Sequence of chain 1.B:
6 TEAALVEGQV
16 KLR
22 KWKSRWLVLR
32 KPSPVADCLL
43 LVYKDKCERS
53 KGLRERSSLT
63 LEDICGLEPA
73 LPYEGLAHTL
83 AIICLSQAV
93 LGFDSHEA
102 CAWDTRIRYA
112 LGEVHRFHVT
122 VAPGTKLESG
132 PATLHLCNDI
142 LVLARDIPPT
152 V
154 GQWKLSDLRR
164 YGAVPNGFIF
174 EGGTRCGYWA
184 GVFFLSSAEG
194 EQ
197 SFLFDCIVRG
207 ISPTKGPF

Sequence of chain 1.A:
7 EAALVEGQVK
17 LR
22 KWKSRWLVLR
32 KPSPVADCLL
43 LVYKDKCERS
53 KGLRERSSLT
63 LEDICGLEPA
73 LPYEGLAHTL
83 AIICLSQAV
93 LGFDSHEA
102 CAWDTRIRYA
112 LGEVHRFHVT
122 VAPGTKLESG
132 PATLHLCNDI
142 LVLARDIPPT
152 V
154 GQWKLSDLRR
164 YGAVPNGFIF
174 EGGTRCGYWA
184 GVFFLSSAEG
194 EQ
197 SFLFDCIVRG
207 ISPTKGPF

Binding-site contacts:
Ligand atom CE2 contacts residue ARG162 of chain 1.B at 3.6 Å.
Ligand atom ND2 contacts residue LEU161 of chain 1.B at 2.8 Å (h-bond).
Ligand atom N contacts residue ARG162 of chain 1.B at 3.1 Å (salt-bridge).
Ligand atom CG contacts residue LEU161 of chain 1.B at 3.5 Å (hydrophobic).
Ligand atom CB contacts residue ARG162 of chain 1.B at 3.6 Å.
Ligand atom CD2 contacts residue GLY165 of chain 1.B at 3.5 Å.
Ligand atom C contacts residue TYR164 of chain 1.B at 3.6 Å (hydrophobic).
Ligand atom O3P contacts residue GLY176 of chain 1.B at 3.6 Å.
Ligand atom CA contacts residue ARG162 of chain 1.B at 3.6 Å.
Ligand atom O3P contacts residue THR177 of chain 1.B at 2.8 Å (h-bond).
Ligand atom O2P contacts residue ARG162 of chain 1.B at 2.7 Å (salt-bridge).
Ligand atom CE contacts residue ARG31 of chain 1.A at 3.5 Å.
Ligand atom ND1 contacts residue ASP201 of chain 1.B at 2.9 Å (salt-bridge).
Ligand atom O2P contacts residue THR177 of chain 1.B at 2.9 Å (h-bond).
Ligand atom P contacts residue ARG178 of chain 1.B at 3.3 Å.
Ligand atom CZ contacts residue ARG162 of chain 1.B at 3.2 Å.
Ligand atom CB contacts residue TYR164 of chain 1.B at 3.5 Å (hydrophobic).
Ligand atom NE contacts residue GLU57 of chain 1.A at 3.6 Å (salt-bridge).
Ligand atom P contacts residue THR177 of chain 1.B at 3.4 Å.
Ligand atom CE1 contacts residue ASP201 of chain 1.B at 3.2 Å.
Ligand atom OH contacts residue ARG162 of chain 1.B at 3.0 Å (salt-bridge).
Ligand atom O contacts residue TYR164 of chain 1.B at 3.2 Å (h-bond).
Ligand atom CA contacts residue TYR164 of chain 1.B at 3.6 Å (hydrophobic).
Ligand atom NH2 contacts residue LEU43 of chain 1.A at 3.6 Å.
Ligand atom CE contacts residue VAL204 of chain 1.B at 3.5 Å (hydrophobic).
Ligand atom O1P contacts residue ARG178 of chain 1.B at 2.7 Å (salt-bridge).
Ligand atom CA contacts residue TYR164 of chain 1.B at 3.5 Å (hydrophobic).
Ligand atom CD1 contacts residue LEU161 of chain 1.B at 3.6 Å (hydrophobic).
Ligand atom CG contacts residue VAL204 of chain 1.B at 3.3 Å (hydrophobic).
Ligand atom CE1 contacts residue ARG162 of chain 1.B at 3.6 Å.
Ligand atom O3P contacts residue ARG178 of chain 1.B at 2.7 Å (salt-bridge).
Ligand atom CB contacts residue LEU161 of chain 1.B at 3.2 Å (hydrophobic).
Ligand atom N contacts residue TYR164 of chain 1.B at 2.7 Å (h-bond).
Ligand atom O contacts residue ARG178 of chain 1.B at 2.6 Å (salt-bridge).
Ligand atom NH2 contacts residue GLU7 of chain 1.A at 3.4 Å (salt-bridge).
Ligand atom CG contacts residue ARG205 of chain 1.B at 3.5 Å.
Ligand atom O contacts residue ARG163 of chain 1.B at 3.2 Å.
Ligand atom CE1 contacts residue ASP160 of chain 1.B at 3.5 Å.
Ligand atom OD1 contacts residue VAL204 of chain 1.B at 3.4 Å.
Ligand atom ND2 contacts residue LEU158 of chain 1.B at 3.1 Å (h-bond).

This small molecule binds to this protein.
Small molecule (SMILES): CSCC[C@H](NC(=O)[C@@H]1CCCN1C(=O)[C@H](CC(N)=O)NC(=O)[C@@H]1CCCN1C(=O)[C@H](Cc1cnc[nH]1)NC(=O)[C@@H](N)CC(C)C)C(=O)N[C@@H](Cc1ccc(OP(=O)(O)O)cc1)C(=O)N[C@@H](C)C(=O)N[C@H](C=O)CCCN=C(N)N